Sequence of chain 1.B:
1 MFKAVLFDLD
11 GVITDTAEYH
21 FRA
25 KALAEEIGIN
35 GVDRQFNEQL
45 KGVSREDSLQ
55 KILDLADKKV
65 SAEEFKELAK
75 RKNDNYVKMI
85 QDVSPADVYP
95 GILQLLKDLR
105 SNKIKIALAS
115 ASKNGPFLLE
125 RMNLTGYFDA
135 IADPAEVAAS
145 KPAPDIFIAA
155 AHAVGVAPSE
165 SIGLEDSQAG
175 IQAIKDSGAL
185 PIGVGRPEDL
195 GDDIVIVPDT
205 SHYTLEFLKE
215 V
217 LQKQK

This small molecule binds to this protein.
Small molecule (SMILES): O=P(O)(O)OC[C@H]1O[C@H](O)[C@H](O)[C@@H](O)[C@@H]1O

Binding-site contacts:
Ligand atom O2 contacts residue MGF1 of chain 1.J at 2.5 Å.
Ligand atom P contacts residue LYS117 of chain 1.B at 3.7 Å.
Ligand atom C6 contacts residue ARG49 of chain 1.B at 3.7 Å.
Ligand atom O5 contacts residue MGF1 of chain 1.J at 3.8 Å.
Ligand atom O2P contacts residue HIS20 of chain 1.B at 3.8 Å.
Ligand atom O1P contacts residue SER116 of chain 1.B at 3.5 Å.
Ligand atom O5 contacts residue ASP10 of chain 1.B at 3.8 Å.
Ligand atom C2 contacts residue HIS20 of chain 1.B at 3.8 Å.
Ligand atom O1P contacts residue ARG49 of chain 1.B at 3.1 Å (salt-bridge).
Ligand atom O2 contacts residue GLY46 of chain 1.B at 2.8 Å (h-bond).
Ligand atom O3 contacts residue LEU44 of chain 1.B at 3.8 Å.
Ligand atom O2P contacts residue LYS117 of chain 1.B at 3.7 Å.
Ligand atom O1 contacts residue MGF1 of chain 1.J at 2.2 Å.
Ligand atom C2 contacts residue ASP10 of chain 1.B at 3.5 Å.
Ligand atom O2P contacts residue ASN118 of chain 1.B at 2.8 Å (h-bond).
Ligand atom C6 contacts residue ALA115 of chain 1.B at 3.8 Å (hydrophobic).
Ligand atom O1 contacts residue ASP10 of chain 1.B at 2.7 Å (salt-bridge).
Ligand atom C4 contacts residue VAL47 of chain 1.B at 3.2 Å (hydrophobic).
Ligand atom C5 contacts residue VAL47 of chain 1.B at 3.1 Å (hydrophobic).
Ligand atom O6 contacts residue HIS20 of chain 1.B at 3.7 Å.
Ligand atom O5 contacts residue SER116 of chain 1.B at 3.3 Å (h-bond).
Ligand atom C1 contacts residue MGF1 of chain 1.J at 3.5 Å.
Ligand atom O3P contacts residue ARG49 of chain 1.B at 2.9 Å (salt-bridge).
Ligand atom O3 contacts residue HIS20 of chain 1.B at 3.6 Å.
Ligand atom P contacts residue ARG49 of chain 1.B at 3.6 Å.
Ligand atom O1P contacts residue LYS117 of chain 1.B at 2.8 Å (salt-bridge).
Ligand atom O6 contacts residue SER116 of chain 1.B at 3.3 Å.
Ligand atom O5 contacts residue ALA115 of chain 1.B at 3.4 Å.
Ligand atom C4 contacts residue HIS20 of chain 1.B at 3.8 Å.
Ligand atom C1 contacts residue ASP10 of chain 1.B at 2.8 Å.
Ligand atom C2 contacts residue MGF1 of chain 1.J at 3.6 Å.
Ligand atom O2P contacts residue SER116 of chain 1.B at 2.7 Å (h-bond).
Ligand atom O1 contacts residue SER116 of chain 1.B at 3.8 Å.
Ligand atom O4 contacts residue VAL47 of chain 1.B at 2.8 Å (h-bond).
Ligand atom C3 contacts residue VAL47 of chain 1.B at 3.3 Å (hydrophobic).
Ligand atom O2 contacts residue MG1 of chain 1.G at 3.8 Å.
Ligand atom O4 contacts residue FTR24 of chain 1.B at 3.6 Å.
Ligand atom O4 contacts residue SER52 of chain 1.B at 3.8 Å.
Ligand atom C1 contacts residue SER116 of chain 1.B at 3.9 Å.
Ligand atom P contacts residue SER116 of chain 1.B at 3.6 Å.